Sequence of chain 1.H:
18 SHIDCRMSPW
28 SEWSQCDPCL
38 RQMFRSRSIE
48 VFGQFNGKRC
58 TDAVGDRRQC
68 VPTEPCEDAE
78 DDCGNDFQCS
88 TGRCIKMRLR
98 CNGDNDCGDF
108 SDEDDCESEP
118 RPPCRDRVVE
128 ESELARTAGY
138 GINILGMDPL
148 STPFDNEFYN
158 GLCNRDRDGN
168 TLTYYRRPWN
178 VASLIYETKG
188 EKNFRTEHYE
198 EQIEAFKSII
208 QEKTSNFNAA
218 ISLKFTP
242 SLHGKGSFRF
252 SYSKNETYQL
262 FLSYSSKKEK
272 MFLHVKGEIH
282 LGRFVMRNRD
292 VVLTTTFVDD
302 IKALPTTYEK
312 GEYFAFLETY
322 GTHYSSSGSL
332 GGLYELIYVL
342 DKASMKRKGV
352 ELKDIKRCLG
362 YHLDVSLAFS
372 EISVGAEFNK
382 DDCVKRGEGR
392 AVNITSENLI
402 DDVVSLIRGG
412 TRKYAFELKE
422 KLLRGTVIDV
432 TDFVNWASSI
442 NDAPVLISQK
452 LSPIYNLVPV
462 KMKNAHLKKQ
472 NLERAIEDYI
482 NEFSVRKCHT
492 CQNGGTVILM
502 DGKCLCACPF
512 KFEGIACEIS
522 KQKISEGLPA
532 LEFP

Binding-site contacts:
Ligand atom C1 contacts residue LYS357 of chain 1.H at 4.1 Å.
Ligand atom C7 contacts residue ASN256 of chain 1.H at 4.1 Å.
Ligand atom C8 contacts residue THR211 of chain 1.H at 3.6 Å.
Ligand atom O5 contacts residue ASP355 of chain 1.H at 3.9 Å.
Ligand atom C4 contacts residue ASN256 of chain 1.H at 4.3 Å.
Ligand atom O5 contacts residue LYS357 of chain 1.H at 3.2 Å.
Ligand atom C1 contacts residue ASN256 of chain 1.H at 1.4 Å.
Ligand atom C3 contacts residue ASN256 of chain 1.H at 3.8 Å.
Ligand atom C6 contacts residue LYS357 of chain 1.H at 3.6 Å.
Ligand atom C6 contacts residue ASP355 of chain 1.H at 3.3 Å.
Ligand atom C5 contacts residue LYS357 of chain 1.H at 4.3 Å.
Ligand atom N2 contacts residue ASN256 of chain 1.H at 3.0 Å (h-bond).
Ligand atom C2 contacts residue ASN256 of chain 1.H at 2.5 Å.
Ligand atom O5 contacts residue ASN256 of chain 1.H at 2.4 Å (h-bond).
Ligand atom O6 contacts residue LYS357 of chain 1.H at 2.7 Å (salt-bridge).
Ligand atom C5 contacts residue ASP355 of chain 1.H at 3.6 Å.
Ligand atom O6 contacts residue ASP355 of chain 1.H at 4.4 Å.
Ligand atom C5 contacts residue ASN256 of chain 1.H at 3.7 Å.

This protein binds this small molecule.
Small molecule (SMILES): CC(=O)N[C@@H]1[C@@H](O)[C@H](O)[C@@H](CO)O[C@H]1O